Binding-site contacts:
Ligand atom O2 contacts residue PRO7 of chain 2.A at 4.0 Å.
Ligand atom C6 contacts residue ASP154 of chain 2.A at 4.2 Å.
Ligand atom O3 contacts residue PRO7 of chain 2.A at 4.1 Å.
Ligand atom O4 contacts residue ASN226 of chain 2.A at 4.4 Å.
Ligand atom O3 contacts residue ILE205 of chain 2.A at 4.0 Å.
Ligand atom C5 contacts residue ASN227 of chain 2.A at 3.6 Å.
Ligand atom O3 contacts residue ASP206 of chain 2.A at 4.3 Å.
Ligand atom N2 contacts residue ASN227 of chain 2.A at 2.9 Å (h-bond).
Ligand atom O6 contacts residue ASP154 of chain 2.A at 3.9 Å.
Ligand atom C4 contacts residue ASN227 of chain 2.A at 4.3 Å.
Ligand atom C5 contacts residue ASN227 of chain 2.A at 3.5 Å.
Ligand atom C1 contacts residue ASN227 of chain 2.A at 1.4 Å.
Ligand atom C7 contacts residue GLU228 of chain 2.A at 3.8 Å.
Ligand atom O7 contacts residue ASN227 of chain 2.A at 3.5 Å (h-bond).
Ligand atom O7 contacts residue THR156 of chain 2.A at 4.0 Å.
Ligand atom C3 contacts residue GLU228 of chain 2.A at 3.8 Å.
Ligand atom O5 contacts residue ASP154 of chain 2.A at 4.3 Å.
Ligand atom C2 contacts residue GLU228 of chain 2.A at 3.6 Å.
Ligand atom N2 contacts residue GLU228 of chain 2.A at 2.9 Å (salt-bridge).
Ligand atom C6 contacts residue ASN227 of chain 2.A at 3.2 Å.
Ligand atom C4 contacts residue ASN227 of chain 2.A at 4.2 Å.
Ligand atom C3 contacts residue ASN227 of chain 2.A at 3.8 Å.
Ligand atom C2 contacts residue ASN227 of chain 2.A at 2.4 Å.
Ligand atom C8 contacts residue ASN227 of chain 2.A at 4.3 Å.
Ligand atom O7 contacts residue ARG178 of chain 2.A at 4.5 Å.
Ligand atom C7 contacts residue ASN227 of chain 2.A at 3.3 Å.
Ligand atom C6 contacts residue ASN226 of chain 2.A at 3.9 Å.
Ligand atom O5 contacts residue ASN227 of chain 2.A at 2.3 Å (h-bond).
Ligand atom C8 contacts residue GLU228 of chain 2.A at 3.7 Å.
Ligand atom O3 contacts residue GLU228 of chain 2.A at 4.5 Å.
Ligand atom C1 contacts residue GLU228 of chain 2.A at 3.8 Å.

The protein below binds the small molecule below.
Small molecule (SMILES): CC(=O)N[C@H]1[C@H](O[C@H]2[C@H](O)[C@@H](NC(C)=O)CO[C@@H]2CO[C@@H]2O[C@@H](C)[C@@H](O)[C@@H](O)[C@@H]2O)O[C@H](CO)[C@@H](O)[C@@H]1O

Sequence of chain 2.A:
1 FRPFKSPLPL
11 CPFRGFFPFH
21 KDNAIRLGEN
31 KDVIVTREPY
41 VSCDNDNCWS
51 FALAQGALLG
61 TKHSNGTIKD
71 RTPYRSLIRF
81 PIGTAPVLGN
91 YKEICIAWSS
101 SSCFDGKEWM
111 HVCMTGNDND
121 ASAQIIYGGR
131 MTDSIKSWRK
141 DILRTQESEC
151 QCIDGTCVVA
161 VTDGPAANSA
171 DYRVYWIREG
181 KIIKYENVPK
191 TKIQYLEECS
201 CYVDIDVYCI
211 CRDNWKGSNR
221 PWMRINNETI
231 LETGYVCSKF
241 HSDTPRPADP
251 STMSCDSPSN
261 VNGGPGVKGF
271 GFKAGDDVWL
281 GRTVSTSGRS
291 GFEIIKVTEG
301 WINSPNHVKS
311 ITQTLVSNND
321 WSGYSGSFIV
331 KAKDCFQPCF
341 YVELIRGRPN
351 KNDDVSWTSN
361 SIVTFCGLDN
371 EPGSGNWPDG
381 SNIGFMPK